A protein and the small-molecule ligand that binds it are described below.
Small molecule (SMILES): OC[C@H]1O[C@@H]2O[C@H]3[C@H](O)[C@@H](O)[C@@H](O[C@H]4[C@H](O)[C@@H](O)[C@@H](O[C@H]5[C@H](O)[C@@H](O)[C@@H](O[C@H]6[C@H](O)[C@@H](O)[C@@H](O[C@H]7[C@H](O)[C@@H](O)[C@@H](O[C@H]1[C@H](O)[C@H]2O)O[C@@H]7CO)O[C@@H]6CO)O[C@@H]5CO)O[C@@H]4CO)O[C@@H]3CO

Binding-site contacts:
Ligand atom C2 contacts residue TRP72 of chain 1.B at 3.8 Å (hydrophobic).
Ligand atom O3 contacts residue ARG57 of chain 1.B at 2.9 Å (salt-bridge).
Ligand atom C2 contacts residue TRP296 of chain 1.B at 3.6 Å (hydrophobic).
Ligand atom C3 contacts residue TRP74 of chain 1.B at 4.0 Å (hydrophobic).
Ligand atom O2 contacts residue ASN77 of chain 1.B at 2.5 Å (h-bond).
Ligand atom C4 contacts residue TRP296 of chain 1.B at 4.0 Å (hydrophobic).
Ligand atom C6 contacts residue TYR272 of chain 1.B at 3.6 Å (hydrophobic).
Ligand atom O5 contacts residue TRP74 of chain 1.B at 3.8 Å.
Ligand atom O6 contacts residue SER297 of chain 1.B at 3.9 Å.
Ligand atom O2 contacts residue TYR272 of chain 1.B at 3.9 Å.
Ligand atom O6 contacts residue ASN294 of chain 1.B at 4.2 Å.
Ligand atom C6 contacts residue TRP296 of chain 1.B at 3.4 Å (hydrophobic).
Ligand atom C2 contacts residue TYR272 of chain 1.B at 4.2 Å (hydrophobic).
Ligand atom C5 contacts residue TRP296 of chain 1.B at 4.0 Å (hydrophobic).
Ligand atom C3 contacts residue ASN77 of chain 1.B at 3.7 Å.
Ligand atom C3 contacts residue ARG57 of chain 1.B at 4.0 Å.
Ligand atom C2 contacts residue CYS298 of chain 1.B at 4.0 Å (hydrophobic).
Ligand atom O2 contacts residue TRP74 of chain 1.B at 3.8 Å.
Ligand atom O2 contacts residue TRP72 of chain 1.B at 3.6 Å.
Ligand atom C1 contacts residue TRP296 of chain 1.B at 3.6 Å (hydrophobic).
Ligand atom O3 contacts residue TRP74 of chain 1.B at 3.1 Å.
Ligand atom O2 contacts residue ARG57 of chain 1.B at 2.8 Å (salt-bridge).
Ligand atom C2 contacts residue TRP74 of chain 1.B at 3.9 Å (hydrophobic).
Ligand atom O6 contacts residue TRP296 of chain 1.B at 2.5 Å (h-bond).
Ligand atom C4 contacts residue TRP74 of chain 1.B at 4.1 Å (hydrophobic).
Ligand atom C2 contacts residue ASN77 of chain 1.B at 3.2 Å.
Ligand atom O3 contacts residue TRP72 of chain 1.B at 4.0 Å.
Ligand atom O5 contacts residue TYR272 of chain 1.B at 3.7 Å.
Ligand atom O6 contacts residue TRP74 of chain 1.B at 3.4 Å (h-bond).
Ligand atom C1 contacts residue TRP74 of chain 1.B at 3.8 Å (hydrophobic).
Ligand atom C1 contacts residue TRP72 of chain 1.B at 4.1 Å (hydrophobic).
Ligand atom O3 contacts residue GLU52 of chain 1.B at 4.1 Å.
Ligand atom O3 contacts residue ASN77 of chain 1.B at 2.9 Å (h-bond).
Ligand atom C1 contacts residue CYS298 of chain 1.B at 3.4 Å (hydrophobic).
Ligand atom C1 contacts residue TYR272 of chain 1.B at 4.1 Å (hydrophobic).
Ligand atom O5 contacts residue TRP296 of chain 1.B at 3.3 Å.
Ligand atom O5 contacts residue CYS298 of chain 1.B at 3.1 Å (h-bond).
Ligand atom C4 contacts residue TYR272 of chain 1.B at 3.9 Å (hydrophobic).
Ligand atom C2 contacts residue ARG57 of chain 1.B at 3.7 Å.
Ligand atom C5 contacts residue TYR272 of chain 1.B at 4.2 Å (hydrophobic).

Sequence of chain 1.B:
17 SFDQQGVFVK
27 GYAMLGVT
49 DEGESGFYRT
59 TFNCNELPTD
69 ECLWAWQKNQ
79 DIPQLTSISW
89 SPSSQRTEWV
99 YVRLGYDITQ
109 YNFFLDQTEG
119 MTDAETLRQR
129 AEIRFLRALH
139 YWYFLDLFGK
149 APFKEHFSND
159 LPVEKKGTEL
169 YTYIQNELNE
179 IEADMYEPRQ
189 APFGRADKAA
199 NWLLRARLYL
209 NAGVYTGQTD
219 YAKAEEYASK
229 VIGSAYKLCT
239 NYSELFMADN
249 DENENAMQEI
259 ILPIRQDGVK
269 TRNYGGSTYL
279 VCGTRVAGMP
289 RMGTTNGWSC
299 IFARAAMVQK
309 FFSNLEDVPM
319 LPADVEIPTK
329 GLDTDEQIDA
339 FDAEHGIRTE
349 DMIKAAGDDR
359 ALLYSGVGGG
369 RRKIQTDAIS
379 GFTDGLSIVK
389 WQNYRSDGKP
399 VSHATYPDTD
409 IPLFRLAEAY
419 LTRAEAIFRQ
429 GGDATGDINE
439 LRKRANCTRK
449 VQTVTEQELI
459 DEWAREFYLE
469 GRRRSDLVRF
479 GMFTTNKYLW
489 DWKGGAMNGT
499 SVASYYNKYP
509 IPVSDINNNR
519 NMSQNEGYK